Binding-site contacts:
Ligand atom C2A contacts residue MET220 of chain 1.B at 4.1 Å (hydrophobic).
Ligand atom C2A contacts residue GLY221 of chain 1.B at 4.2 Å.
Ligand atom C contacts residue ASN72 of chain 1.B at 4.3 Å.
Ligand atom CB contacts residue GLY219 of chain 1.B at 3.7 Å.
Ligand atom C contacts residue GLY71 of chain 1.B at 4.2 Å.
Ligand atom C2A contacts residue THR176 of chain 1.B at 4.1 Å.
Ligand atom C2A contacts residue PRO222 of chain 1.B at 3.3 Å (hydrophobic).
Ligand atom C1A contacts residue MET220 of chain 1.B at 4.3 Å (hydrophobic).
Ligand atom C contacts residue LYS40 of chain 1.B at 4.4 Å.
Ligand atom CA contacts residue GLY219 of chain 1.B at 4.4 Å.
Ligand atom CA contacts residue THR73 of chain 1.B at 3.6 Å.
Ligand atom OAC contacts residue GLY219 of chain 1.B at 3.6 Å.
Ligand atom O1 contacts residue THR69 of chain 1.B at 2.5 Å (h-bond).
Ligand atom CG contacts residue PHE142 of chain 1.B at 4.1 Å (hydrophobic).
Ligand atom O1 contacts residue GLY71 of chain 1.B at 4.2 Å.
Ligand atom O2 contacts residue GLY71 of chain 1.B at 3.2 Å.
Ligand atom O2 contacts residue ASN72 of chain 1.B at 3.0 Å (h-bond).
Ligand atom O2 contacts residue LYS40 of chain 1.B at 4.2 Å.
Ligand atom CA contacts residue THR176 of chain 1.B at 4.5 Å.
Ligand atom C1A contacts residue GLY219 of chain 1.B at 3.3 Å.
Ligand atom OAC contacts residue MET220 of chain 1.B at 3.8 Å.
Ligand atom O1 contacts residue SER70 of chain 1.B at 4.5 Å.
Ligand atom C2A contacts residue GLY175 of chain 1.B at 3.3 Å.
Ligand atom O2 contacts residue THR73 of chain 1.B at 3.1 Å (h-bond).
Ligand atom C1A contacts residue PHE142 of chain 1.B at 4.3 Å (hydrophobic).
Ligand atom C contacts residue THR73 of chain 1.B at 3.2 Å.
Ligand atom C2A contacts residue GLY219 of chain 1.B at 3.8 Å.
Ligand atom C contacts residue THR69 of chain 1.B at 3.3 Å.
Ligand atom C contacts residue GLN141 of chain 1.B at 3.6 Å.
Ligand atom CA contacts residue LYS40 of chain 1.B at 3.8 Å.
Ligand atom O1 contacts residue GLN141 of chain 1.B at 2.9 Å (h-bond).
Ligand atom C1A contacts residue GLY175 of chain 1.B at 4.3 Å.
Ligand atom C2A contacts residue PHE142 of chain 1.B at 3.7 Å (hydrophobic).
Ligand atom CG contacts residue GLY219 of chain 1.B at 3.3 Å.
Ligand atom OAC contacts residue PRO222 of chain 1.B at 4.5 Å.
Ligand atom CA contacts residue GLN141 of chain 1.B at 3.6 Å.
Ligand atom O2 contacts residue THR69 of chain 1.B at 3.4 Å (h-bond).
Ligand atom O1 contacts residue THR73 of chain 1.B at 3.4 Å (h-bond).

Sequence of chain 1.B:
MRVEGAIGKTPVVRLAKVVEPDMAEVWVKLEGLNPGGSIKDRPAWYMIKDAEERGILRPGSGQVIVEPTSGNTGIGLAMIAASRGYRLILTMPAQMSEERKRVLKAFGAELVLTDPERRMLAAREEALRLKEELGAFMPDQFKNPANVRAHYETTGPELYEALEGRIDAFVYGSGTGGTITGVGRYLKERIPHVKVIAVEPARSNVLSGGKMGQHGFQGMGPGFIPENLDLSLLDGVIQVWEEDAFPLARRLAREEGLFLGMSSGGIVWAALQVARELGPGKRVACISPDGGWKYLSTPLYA

This small molecule binds to this protein.
Small molecule (SMILES): CC(=O)CCCC(=O)O